The small molecule below binds the protein below.
Small molecule (SMILES): CC(=O)N[C@H]1[C@H](O[C@H]2[C@H](O)[C@@H](NC(C)=O)CO[C@@H]2CO)O[C@H](CO)[C@@H](O[C@@H]2O[C@H](CO)[C@@H](O)[C@H](O)[C@@H]2O)[C@@H]1O

Sequence of chain 1.A:
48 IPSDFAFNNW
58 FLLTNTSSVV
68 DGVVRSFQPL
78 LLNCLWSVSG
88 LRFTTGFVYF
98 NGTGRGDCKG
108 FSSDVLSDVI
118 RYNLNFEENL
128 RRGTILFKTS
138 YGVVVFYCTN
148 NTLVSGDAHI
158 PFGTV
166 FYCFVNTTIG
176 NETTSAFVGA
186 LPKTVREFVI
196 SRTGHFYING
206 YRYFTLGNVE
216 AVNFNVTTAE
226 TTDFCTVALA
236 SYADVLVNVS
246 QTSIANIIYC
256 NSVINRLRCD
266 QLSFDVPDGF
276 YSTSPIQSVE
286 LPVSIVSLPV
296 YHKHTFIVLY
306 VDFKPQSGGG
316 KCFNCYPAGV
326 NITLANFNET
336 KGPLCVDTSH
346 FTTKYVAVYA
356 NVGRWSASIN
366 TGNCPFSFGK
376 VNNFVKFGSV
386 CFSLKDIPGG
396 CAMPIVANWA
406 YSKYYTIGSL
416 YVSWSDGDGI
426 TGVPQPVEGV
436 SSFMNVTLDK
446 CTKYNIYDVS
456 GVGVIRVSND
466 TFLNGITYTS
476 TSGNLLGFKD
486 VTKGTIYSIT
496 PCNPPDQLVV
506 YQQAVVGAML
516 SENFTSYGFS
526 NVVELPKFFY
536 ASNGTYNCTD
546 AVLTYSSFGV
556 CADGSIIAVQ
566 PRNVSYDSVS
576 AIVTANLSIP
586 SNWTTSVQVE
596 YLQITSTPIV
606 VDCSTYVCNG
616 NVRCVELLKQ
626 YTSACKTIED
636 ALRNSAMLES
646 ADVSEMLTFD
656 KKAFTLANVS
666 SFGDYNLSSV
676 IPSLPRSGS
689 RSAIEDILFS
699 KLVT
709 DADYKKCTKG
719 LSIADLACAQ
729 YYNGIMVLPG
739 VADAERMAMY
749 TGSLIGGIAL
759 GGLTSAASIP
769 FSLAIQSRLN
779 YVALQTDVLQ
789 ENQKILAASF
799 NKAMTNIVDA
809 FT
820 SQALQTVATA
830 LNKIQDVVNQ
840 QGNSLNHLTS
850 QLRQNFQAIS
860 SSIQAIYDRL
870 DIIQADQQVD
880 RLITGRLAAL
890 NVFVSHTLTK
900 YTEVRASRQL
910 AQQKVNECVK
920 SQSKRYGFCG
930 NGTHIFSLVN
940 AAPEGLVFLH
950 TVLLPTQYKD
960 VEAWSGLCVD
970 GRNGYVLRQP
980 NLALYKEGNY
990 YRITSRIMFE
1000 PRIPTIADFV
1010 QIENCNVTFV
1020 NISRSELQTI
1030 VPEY

Binding-site contacts:
Ligand atom O7 contacts residue ASN243 of chain 1.A at 3.8 Å.
Ligand atom O6 contacts residue ASN243 of chain 1.A at 4.3 Å.
Ligand atom O7 contacts residue PHE269 of chain 1.A at 3.4 Å.
Ligand atom C2 contacts residue ASN243 of chain 1.A at 2.5 Å.
Ligand atom C1 contacts residue ALA250 of chain 1.A at 3.8 Å (hydrophobic).
Ligand atom C5 contacts residue ASN243 of chain 1.A at 3.5 Å.
Ligand atom O6 contacts residue ASN251 of chain 1.A at 3.2 Å (h-bond).
Ligand atom C6 contacts residue ASN251 of chain 1.A at 4.1 Å.
Ligand atom C3 contacts residue ASN243 of chain 1.A at 3.8 Å.
Ligand atom C5 contacts residue ALA250 of chain 1.A at 4.3 Å (hydrophobic).
Ligand atom C7 contacts residue ASN243 of chain 1.A at 3.7 Å.
Ligand atom O5 contacts residue ASN243 of chain 1.A at 2.4 Å (h-bond).
Ligand atom N2 contacts residue ASN243 of chain 1.A at 2.9 Å (h-bond).
Ligand atom C7 contacts residue SER245 of chain 1.A at 3.0 Å.
Ligand atom N2 contacts residue SER245 of chain 1.A at 3.4 Å (h-bond).
Ligand atom O7 contacts residue SER245 of chain 1.A at 1.9 Å.
Ligand atom C6 contacts residue ASN243 of chain 1.A at 3.6 Å.
Ligand atom C8 contacts residue SER245 of chain 1.A at 4.2 Å.
Ligand atom C1 contacts residue ASN243 of chain 1.A at 1.4 Å.
Ligand atom C4 contacts residue ASN243 of chain 1.A at 4.3 Å.
Ligand atom O5 contacts residue ALA250 of chain 1.A at 3.2 Å.